This protein binds this small molecule.
Small molecule (SMILES): CC(=O)N[C@H]1[C@H](O[C@H]2[C@H](O)[C@@H](NC(C)=O)CO[C@@H]2CO)O[C@H](CO)[C@@H](O)[C@@H]1O

Binding-site contacts:
Ligand atom C8 contacts residue ASP150 of chain 33.E at 4.3 Å.
Ligand atom C7 contacts residue TRP154 of chain 33.E at 4.5 Å (hydrophobic).
Ligand atom C2 contacts residue VAL94 of chain 33.E at 4.3 Å (hydrophobic).
Ligand atom C7 contacts residue ASN182 of chain 33.E at 3.1 Å.
Ligand atom O3 contacts residue VAL94 of chain 33.E at 4.5 Å.
Ligand atom N2 contacts residue ASN182 of chain 33.E at 2.9 Å (h-bond).
Ligand atom C1 contacts residue TYR93 of chain 33.E at 3.8 Å (hydrophobic).
Ligand atom C3 contacts residue VAL94 of chain 33.E at 4.4 Å (hydrophobic).
Ligand atom C8 contacts residue TYR93 of chain 33.E at 4.4 Å (hydrophobic).
Ligand atom C2 contacts residue ASN182 of chain 33.E at 2.5 Å.
Ligand atom O7 contacts residue LEU70 of chain 33.E at 3.7 Å.
Ligand atom O7 contacts residue ASN182 of chain 33.E at 2.9 Å (h-bond).
Ligand atom N2 contacts residue TYR93 of chain 33.E at 3.3 Å (h-bond).
Ligand atom C5 contacts residue ASN182 of chain 33.E at 3.6 Å.
Ligand atom C2 contacts residue TYR93 of chain 33.E at 3.8 Å (hydrophobic).
Ligand atom C8 contacts residue TRP154 of chain 33.E at 3.6 Å (hydrophobic).
Ligand atom O7 contacts residue TRP154 of chain 33.E at 4.5 Å.
Ligand atom O7 contacts residue VAL94 of chain 33.E at 3.5 Å.
Ligand atom O5 contacts residue ASN182 of chain 33.E at 2.4 Å (h-bond).
Ligand atom C8 contacts residue ASN182 of chain 33.E at 4.3 Å.
Ligand atom C3 contacts residue ASN182 of chain 33.E at 3.8 Å.
Ligand atom C4 contacts residue ASN182 of chain 33.E at 4.3 Å.
Ligand atom C7 contacts residue TYR93 of chain 33.E at 4.3 Å (hydrophobic).
Ligand atom C3 contacts residue TYR93 of chain 33.E at 3.8 Å (hydrophobic).
Ligand atom O4 contacts residue VAL94 of chain 33.E at 3.7 Å.
Ligand atom C1 contacts residue ASN182 of chain 33.E at 1.4 Å.

Sequence of chain 33.E:
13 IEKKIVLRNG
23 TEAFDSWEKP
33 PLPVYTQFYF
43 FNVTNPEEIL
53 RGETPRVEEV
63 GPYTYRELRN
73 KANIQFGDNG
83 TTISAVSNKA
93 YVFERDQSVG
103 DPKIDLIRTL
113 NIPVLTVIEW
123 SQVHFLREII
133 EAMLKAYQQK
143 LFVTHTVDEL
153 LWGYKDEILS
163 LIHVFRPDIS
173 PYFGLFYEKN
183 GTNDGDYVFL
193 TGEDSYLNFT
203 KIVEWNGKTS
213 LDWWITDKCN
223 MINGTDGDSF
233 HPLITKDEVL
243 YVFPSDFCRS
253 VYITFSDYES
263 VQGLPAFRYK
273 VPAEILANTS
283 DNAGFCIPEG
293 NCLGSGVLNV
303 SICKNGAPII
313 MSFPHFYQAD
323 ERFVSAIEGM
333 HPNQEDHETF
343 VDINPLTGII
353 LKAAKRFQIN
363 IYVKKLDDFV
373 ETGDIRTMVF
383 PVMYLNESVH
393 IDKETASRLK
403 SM